A protein and the small-molecule ligand that binds it are described below.
Small molecule (SMILES): NC(=[NH2+])c1ccc2[nH]c(-c3cc(OC(F)(F)F)ccc3[O-])nc2c1

Sequence of chain 1.A:
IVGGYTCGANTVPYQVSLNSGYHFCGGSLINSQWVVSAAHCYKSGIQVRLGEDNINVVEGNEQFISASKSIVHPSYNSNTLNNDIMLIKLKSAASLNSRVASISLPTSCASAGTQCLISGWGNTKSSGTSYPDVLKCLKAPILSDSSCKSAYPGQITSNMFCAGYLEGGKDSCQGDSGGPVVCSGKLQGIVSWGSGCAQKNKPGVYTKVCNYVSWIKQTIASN

Binding-site contacts:
Ligand atom C7 contacts residue SER172 of chain 1.A at 3.3 Å.
Ligand atom C2 contacts residue SER172 of chain 1.A at 3.7 Å.
Ligand atom C7 contacts residue GLY196 of chain 1.A at 3.9 Å.
Ligand atom O3' contacts residue GLN174 of chain 1.A at 3.3 Å (h-bond).
Ligand atom C3 contacts residue VAL191 of chain 1.A at 3.7 Å (hydrophobic).
Ligand atom C8 contacts residue GLN174 of chain 1.A at 3.7 Å.
Ligand atom N1 contacts residue SER172 of chain 1.A at 3.5 Å (h-bond).
Ligand atom C1 contacts residue TRP193 of chain 1.A at 3.7 Å (hydrophobic).
Ligand atom C1 contacts residue SER172 of chain 1.A at 3.9 Å.
Ligand atom C3' contacts residue GLN174 of chain 1.A at 3.5 Å.
Ligand atom C4 contacts residue SER192 of chain 1.A at 3.9 Å.
Ligand atom O6' contacts residue HIS40 of chain 1.A at 2.5 Å (h-bond).
Ligand atom N2 contacts residue GLY204 of chain 1.A at 3.4 Å.
Ligand atom C4 contacts residue GLN174 of chain 1.A at 4.0 Å.
Ligand atom N2 contacts residue ASP171 of chain 1.A at 3.1 Å (salt-bridge).
Ligand atom C7 contacts residue ASP171 of chain 1.A at 3.7 Å.
Ligand atom C2 contacts residue TRP193 of chain 1.A at 3.9 Å (hydrophobic).
Ligand atom C7 contacts residue TRP193 of chain 1.A at 3.7 Å (hydrophobic).
Ligand atom N1 contacts residue GLY196 of chain 1.A at 2.6 Å (h-bond).
Ligand atom N1 contacts residue GLY194 of chain 1.A at 3.6 Å.
Ligand atom N1 contacts residue CYS197 of chain 1.A at 3.9 Å.
Ligand atom C5 contacts residue GLN174 of chain 1.A at 3.9 Å.
Ligand atom N3 contacts residue SER177 of chain 1.A at 2.9 Å (h-bond).
Ligand atom C1' contacts residue GLN174 of chain 1.A at 3.7 Å.
Ligand atom C4 contacts residue SER177 of chain 1.A at 3.6 Å.
Ligand atom C1 contacts residue GLY194 of chain 1.A at 3.8 Å.
Ligand atom O6' contacts residue SER177 of chain 1.A at 2.3 Å (h-bond).
Ligand atom N1 contacts residue ASP171 of chain 1.A at 3.1 Å (salt-bridge).
Ligand atom N2 contacts residue TRP193 of chain 1.A at 3.5 Å (h-bond).
Ligand atom C3 contacts residue SER177 of chain 1.A at 3.7 Å.
Ligand atom C6 contacts residue GLY194 of chain 1.A at 3.8 Å.
Ligand atom N3 contacts residue GLN174 of chain 1.A at 3.8 Å.
Ligand atom N2 contacts residue SER172 of chain 1.A at 3.0 Å (h-bond).
Ligand atom C2' contacts residue GLN174 of chain 1.A at 3.5 Å.
Ligand atom C2 contacts residue VAL191 of chain 1.A at 3.8 Å (hydrophobic).
Ligand atom C3 contacts residue SER192 of chain 1.A at 3.7 Å.
Ligand atom C6' contacts residue HIS40 of chain 1.A at 3.7 Å.
Ligand atom C3 contacts residue CYS173 of chain 1.A at 3.9 Å (hydrophobic).
Ligand atom C6' contacts residue SER177 of chain 1.A at 3.6 Å.
Ligand atom C7 contacts residue GLY194 of chain 1.A at 3.8 Å.